Sequence of chain 1.E:
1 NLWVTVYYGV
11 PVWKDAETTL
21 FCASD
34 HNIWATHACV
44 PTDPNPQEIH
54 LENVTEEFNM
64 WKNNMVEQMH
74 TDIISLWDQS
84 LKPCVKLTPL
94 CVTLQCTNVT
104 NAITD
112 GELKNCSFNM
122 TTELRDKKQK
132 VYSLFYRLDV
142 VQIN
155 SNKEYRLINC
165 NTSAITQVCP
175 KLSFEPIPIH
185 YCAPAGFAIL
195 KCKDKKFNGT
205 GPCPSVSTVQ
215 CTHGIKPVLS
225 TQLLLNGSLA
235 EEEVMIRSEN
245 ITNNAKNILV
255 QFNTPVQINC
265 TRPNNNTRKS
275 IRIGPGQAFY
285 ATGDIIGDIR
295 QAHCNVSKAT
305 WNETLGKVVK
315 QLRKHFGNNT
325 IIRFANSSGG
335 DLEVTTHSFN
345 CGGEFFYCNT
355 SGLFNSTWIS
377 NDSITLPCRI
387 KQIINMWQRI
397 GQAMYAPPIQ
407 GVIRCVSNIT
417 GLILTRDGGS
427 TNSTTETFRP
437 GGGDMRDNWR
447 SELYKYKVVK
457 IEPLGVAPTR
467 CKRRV

The protein below binds the small molecule below.
Small molecule (SMILES): CC(=O)N[C@@H]1[C@@H](O)[C@H](O)[C@@H](CO)O[C@H]1O

Binding-site contacts:
Ligand atom O6 contacts residue NAG1 of chain 1.BA at 3.9 Å.
Ligand atom C6 contacts residue NAG1 of chain 1.BA at 3.7 Å.
Ligand atom O7 contacts residue PRO259 of chain 1.E at 3.3 Å.
Ligand atom O6 contacts residue VAL412 of chain 1.E at 3.8 Å.
Ligand atom N2 contacts residue PRO259 of chain 1.E at 3.8 Å.
Ligand atom C8 contacts residue LEU233 of chain 1.E at 4.4 Å (hydrophobic).
Ligand atom O5 contacts residue ASN414 of chain 1.E at 2.2 Å (h-bond).
Ligand atom O6 contacts residue SER413 of chain 1.E at 4.5 Å.
Ligand atom C1 contacts residue ASN414 of chain 1.E at 1.4 Å.
Ligand atom C4 contacts residue ASN414 of chain 1.E at 4.1 Å.
Ligand atom C7 contacts residue PRO259 of chain 1.E at 3.8 Å (hydrophobic).
Ligand atom O5 contacts residue ASN230 of chain 1.E at 4.3 Å.
Ligand atom C3 contacts residue ASN414 of chain 1.E at 3.8 Å.
Ligand atom N2 contacts residue ASN414 of chain 1.E at 3.1 Å (h-bond).
Ligand atom C5 contacts residue ASN414 of chain 1.E at 3.6 Å.
Ligand atom O6 contacts residue ASN414 of chain 1.E at 4.4 Å.
Ligand atom C2 contacts residue ASN414 of chain 1.E at 2.5 Å.
Ligand atom C6 contacts residue ASN230 of chain 1.E at 4.3 Å.
Ligand atom C7 contacts residue ASN414 of chain 1.E at 4.0 Å.